Sequence of chain 1.C:
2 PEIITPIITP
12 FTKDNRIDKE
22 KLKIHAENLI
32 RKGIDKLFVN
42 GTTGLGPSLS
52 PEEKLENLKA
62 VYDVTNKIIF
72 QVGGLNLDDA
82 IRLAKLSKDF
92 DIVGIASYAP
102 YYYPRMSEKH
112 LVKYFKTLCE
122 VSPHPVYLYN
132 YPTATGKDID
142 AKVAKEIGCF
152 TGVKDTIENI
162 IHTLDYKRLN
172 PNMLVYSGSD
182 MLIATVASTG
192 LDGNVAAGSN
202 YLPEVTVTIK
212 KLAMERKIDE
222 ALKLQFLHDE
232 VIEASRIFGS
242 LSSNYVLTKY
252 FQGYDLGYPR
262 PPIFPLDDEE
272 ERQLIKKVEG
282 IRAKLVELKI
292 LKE

Binding-site contacts:
Ligand atom O2 contacts residue THR43 of chain 1.C at 3.5 Å (h-bond).
Ligand atom C2 contacts residue VAL196 of chain 1.C at 4.2 Å (hydrophobic).
Ligand atom C5 contacts residue TYR132 of chain 1.C at 4.2 Å (hydrophobic).
Ligand atom O2 contacts residue TYR130 of chain 1.C at 4.0 Å.
Ligand atom C4 contacts residue THR157 of chain 1.C at 3.7 Å.
Ligand atom C3 contacts residue PRO7 of chain 1.C at 4.1 Å (hydrophobic).
Ligand atom O2 contacts residue PRO7 of chain 1.C at 3.5 Å.
Ligand atom C1 contacts residue PRO7 of chain 1.C at 3.4 Å (hydrophobic).
Ligand atom C4 contacts residue TYR130 of chain 1.C at 3.8 Å (hydrophobic).
Ligand atom O4 contacts residue TYR132 of chain 1.C at 4.1 Å.
Ligand atom C4 contacts residue LYS155 of chain 1.C at 3.5 Å.
Ligand atom O5 contacts residue THR44 of chain 1.C at 3.8 Å.
Ligand atom C2 contacts residue TYR130 of chain 1.C at 3.5 Å (hydrophobic).
Ligand atom O1 contacts residue THR43 of chain 1.C at 2.8 Å (h-bond).
Ligand atom O1 contacts residue PHE39 of chain 1.C at 3.4 Å.
Ligand atom C1 contacts residue GLY42 of chain 1.C at 4.2 Å.
Ligand atom O1 contacts residue THR44 of chain 1.C at 3.8 Å.
Ligand atom O1 contacts residue LYS155 of chain 1.C at 2.4 Å (salt-bridge).
Ligand atom C3 contacts residue LYS155 of chain 1.C at 2.8 Å.
Ligand atom O5 contacts residue ALA198 of chain 1.C at 4.0 Å.
Ligand atom C3 contacts residue THR44 of chain 1.C at 3.9 Å.
Ligand atom C1 contacts residue LYS155 of chain 1.C at 2.2 Å.
Ligand atom O2 contacts residue THR44 of chain 1.C at 2.6 Å (h-bond).
Ligand atom O4 contacts residue TYR130 of chain 1.C at 2.5 Å (h-bond).
Ligand atom O1 contacts residue PRO7 of chain 1.C at 3.6 Å.
Ligand atom C1 contacts residue TYR130 of chain 1.C at 3.4 Å (hydrophobic).
Ligand atom C1 contacts residue THR44 of chain 1.C at 3.5 Å.
Ligand atom C1 contacts residue THR43 of chain 1.C at 3.4 Å.
Ligand atom C6 contacts residue THR157 of chain 1.C at 3.6 Å.
Ligand atom O4 contacts residue LYS155 of chain 1.C at 3.0 Å (salt-bridge).
Ligand atom C6 contacts residue TYR132 of chain 1.C at 3.3 Å (hydrophobic).
Ligand atom O6 contacts residue TYR132 of chain 1.C at 2.9 Å (h-bond).
Ligand atom O1 contacts residue GLY42 of chain 1.C at 3.2 Å.
Ligand atom C2 contacts residue LYS155 of chain 1.C at 1.4 Å.
Ligand atom C2 contacts residue PRO7 of chain 1.C at 3.8 Å (hydrophobic).
Ligand atom O2 contacts residue LYS155 of chain 1.C at 3.3 Å (salt-bridge).
Ligand atom O1 contacts residue TYR130 of chain 1.C at 3.3 Å (h-bond).
Ligand atom C4 contacts residue GLY179 of chain 1.C at 4.0 Å.
Ligand atom C5 contacts residue TYR130 of chain 1.C at 4.1 Å (hydrophobic).
Ligand atom O4 contacts residue THR157 of chain 1.C at 3.0 Å (h-bond).

The protein below binds the small molecule below.
Small molecule (SMILES): O=C(O)[C@@H](O)C[C@H](O)[C@H](O)CO